Binding-site contacts:
Ligand atom C7 contacts residue ASN224 of chain 1.E at 3.9 Å.
Ligand atom C6 contacts residue GLU173 of chain 1.E at 3.4 Å.
Ligand atom O4 contacts residue CYS403 of chain 1.E at 4.2 Å.
Ligand atom C7 contacts residue ASN337 of chain 1.E at 4.0 Å.
Ligand atom O6 contacts residue NAG1 of chain 1.HB at 3.4 Å.
Ligand atom C1 contacts residue SER405 of chain 1.E at 3.4 Å.
Ligand atom C2 contacts residue ASN224 of chain 1.E at 2.5 Å.
Ligand atom O7 contacts residue ARG404 of chain 1.E at 3.0 Å (salt-bridge).
Ligand atom O5 contacts residue ARG404 of chain 1.E at 4.1 Å.
Ligand atom C8 contacts residue ASN337 of chain 1.E at 3.7 Å.
Ligand atom N2 contacts residue ASN224 of chain 1.E at 3.0 Å (h-bond).
Ligand atom C3 contacts residue SER405 of chain 1.E at 3.6 Å.
Ligand atom O5 contacts residue ASN224 of chain 1.E at 2.3 Å (h-bond).
Ligand atom O6 contacts residue GLU173 of chain 1.E at 2.6 Å (salt-bridge).
Ligand atom C4 contacts residue ARG404 of chain 1.E at 3.9 Å.
Ligand atom C2 contacts residue SER405 of chain 1.E at 3.5 Å.
Ligand atom C5 contacts residue ASN224 of chain 1.E at 3.6 Å.
Ligand atom C8 contacts residue VAL216 of chain 1.E at 3.8 Å (hydrophobic).
Ligand atom C1 contacts residue ASN224 of chain 1.E at 1.4 Å.
Ligand atom N2 contacts residue SER405 of chain 1.E at 3.0 Å (h-bond).
Ligand atom O7 contacts residue PRO174 of chain 1.E at 3.9 Å.
Ligand atom C4 contacts residue ASN224 of chain 1.E at 4.2 Å.
Ligand atom C5 contacts residue GLU173 of chain 1.E at 4.0 Å.
Ligand atom O4 contacts residue ARG404 of chain 1.E at 3.9 Å.
Ligand atom C5 contacts residue ARG404 of chain 1.E at 3.5 Å.
Ligand atom O6 contacts residue GLU173 of chain 1.E at 2.6 Å (salt-bridge).
Ligand atom O3 contacts residue CYS403 of chain 1.E at 3.6 Å.
Ligand atom O7 contacts residue ASN337 of chain 1.E at 3.9 Å.
Ligand atom C6 contacts residue NAG1 of chain 1.HB at 4.1 Å.
Ligand atom C7 contacts residue ARG404 of chain 1.E at 4.2 Å.
Ligand atom O7 contacts residue CYS403 of chain 1.E at 3.6 Å.
Ligand atom C3 contacts residue ASN224 of chain 1.E at 3.8 Å.
Ligand atom C3 contacts residue ARG404 of chain 1.E at 3.7 Å.
Ligand atom C7 contacts residue SER405 of chain 1.E at 4.1 Å.
Ligand atom C1 contacts residue ARG404 of chain 1.E at 4.0 Å.
Ligand atom C6 contacts residue GLU173 of chain 1.E at 3.3 Å.
Ligand atom C5 contacts residue NAG1 of chain 1.HB at 4.2 Å.
Ligand atom C8 contacts residue LEU223 of chain 1.E at 3.6 Å (hydrophobic).
Ligand atom C3 contacts residue CYS403 of chain 1.E at 4.3 Å (hydrophobic).
Ligand atom C8 contacts residue PHE336 of chain 1.E at 3.6 Å (hydrophobic).

The small molecule below binds the protein below.
Small molecule (SMILES): CC(=O)N[C@H]1[C@H](O[C@H]2[C@H](O)[C@@H](NC(C)=O)CO[C@@H]2CO)O[C@H](CO)[C@@H](O[C@@H]2O[C@H](CO[C@H]3O[C@H](CO)[C@@H](O)[C@H](O)[C@@H]3O)[C@@H](O)[C@H](O[C@H]3O[C@H](CO)[C@@H](O)[C@H](O)[C@@H]3O)[C@@H]2O)[C@@H]1O

Sequence of chain 1.E:
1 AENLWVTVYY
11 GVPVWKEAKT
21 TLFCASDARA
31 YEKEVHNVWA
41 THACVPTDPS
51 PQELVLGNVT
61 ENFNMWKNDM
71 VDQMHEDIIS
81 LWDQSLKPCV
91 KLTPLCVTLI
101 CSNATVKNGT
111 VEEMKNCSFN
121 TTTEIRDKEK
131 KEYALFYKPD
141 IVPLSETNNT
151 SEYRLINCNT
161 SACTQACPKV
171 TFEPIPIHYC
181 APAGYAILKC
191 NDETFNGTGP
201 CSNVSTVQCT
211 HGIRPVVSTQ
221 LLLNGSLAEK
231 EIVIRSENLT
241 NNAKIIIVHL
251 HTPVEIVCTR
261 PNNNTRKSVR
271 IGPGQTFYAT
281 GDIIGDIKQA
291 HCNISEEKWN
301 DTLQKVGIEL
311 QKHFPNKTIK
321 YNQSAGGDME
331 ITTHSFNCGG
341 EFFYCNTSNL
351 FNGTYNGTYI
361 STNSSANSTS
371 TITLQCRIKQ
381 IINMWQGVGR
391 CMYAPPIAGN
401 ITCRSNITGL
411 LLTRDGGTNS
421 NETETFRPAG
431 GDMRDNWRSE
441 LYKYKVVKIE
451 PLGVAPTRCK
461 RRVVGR